Sequence of chain 1.A:
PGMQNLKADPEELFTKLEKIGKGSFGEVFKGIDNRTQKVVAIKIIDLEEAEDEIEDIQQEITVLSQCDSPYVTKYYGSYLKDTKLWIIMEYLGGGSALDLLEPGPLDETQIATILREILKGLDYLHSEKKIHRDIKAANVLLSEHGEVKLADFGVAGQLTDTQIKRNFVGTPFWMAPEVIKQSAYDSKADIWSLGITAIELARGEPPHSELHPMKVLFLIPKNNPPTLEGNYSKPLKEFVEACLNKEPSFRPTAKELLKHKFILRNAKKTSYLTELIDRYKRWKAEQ

This small molecule binds to this protein.
Small molecule (SMILES): CN[C@@H]1C[C@H]2O[C@@](C)([C@@H]1OC)n1c3ccccc3c3c4c(c5c6ccccc6n2c5c31)C(=O)NC4

Binding-site contacts:
Ligand atom C9 contacts residue LEU158 of chain 1.A at 3.9 Å (hydrophobic).
Ligand atom C26 contacts residue LYS39 of chain 1.A at 3.6 Å.
Ligand atom O5 contacts residue TYR108 of chain 1.A at 3.4 Å.
Ligand atom O5 contacts residue LEU109 of chain 1.A at 2.6 Å (h-bond).
Ligand atom C8 contacts residue LEU158 of chain 1.A at 3.6 Å (hydrophobic).
Ligand atom C3 contacts residue LEU109 of chain 1.A at 3.6 Å (hydrophobic).
Ligand atom C25 contacts residue GLY38 of chain 1.A at 3.8 Å.
Ligand atom N1 contacts residue LEU158 of chain 1.A at 3.9 Å.
Ligand atom C3 contacts residue TYR108 of chain 1.A at 3.9 Å (hydrophobic).
Ligand atom N1 contacts residue ALA58 of chain 1.A at 3.8 Å.
Ligand atom O4 contacts residue GLY38 of chain 1.A at 3.3 Å.
Ligand atom C14 contacts residue ASP169 of chain 1.A at 3.5 Å.
Ligand atom C4 contacts residue LEU109 of chain 1.A at 3.3 Å (hydrophobic).
Ligand atom C4 contacts residue TYR108 of chain 1.A at 3.8 Å (hydrophobic).
Ligand atom C16 contacts residue PHE42 of chain 1.A at 3.7 Å (hydrophobic).
Ligand atom C27 contacts residue ASN156 of chain 1.A at 3.6 Å.
Ligand atom C10 contacts residue LEU158 of chain 1.A at 3.6 Å (hydrophobic).
Ligand atom C13 contacts residue MET106 of chain 1.A at 3.8 Å (hydrophobic).
Ligand atom N1 contacts residue GLU107 of chain 1.A at 2.7 Å (salt-bridge).
Ligand atom C1 contacts residue ILE37 of chain 1.A at 3.5 Å (hydrophobic).
Ligand atom C15 contacts residue ASP169 of chain 1.A at 3.5 Å.
Ligand atom C27 contacts residue ALA155 of chain 1.A at 3.5 Å (hydrophobic).
Ligand atom C8 contacts residue LEU109 of chain 1.A at 3.8 Å (hydrophobic).
Ligand atom C5 contacts residue ILE37 of chain 1.A at 4.0 Å (hydrophobic).
Ligand atom C20 contacts residue ILE37 of chain 1.A at 4.1 Å (hydrophobic).
Ligand atom C26 contacts residue VAL45 of chain 1.A at 3.9 Å (hydrophobic).
Ligand atom C16 contacts residue ASP169 of chain 1.A at 4.0 Å.
Ligand atom C14 contacts residue LYS60 of chain 1.A at 4.1 Å.
Ligand atom C8 contacts residue ALA58 of chain 1.A at 3.9 Å (hydrophobic).
Ligand atom O5 contacts residue GLU107 of chain 1.A at 3.7 Å.
Ligand atom C6 contacts residue LEU158 of chain 1.A at 3.8 Å (hydrophobic).
Ligand atom C25 contacts residue ILE37 of chain 1.A at 3.8 Å (hydrophobic).
Ligand atom C7 contacts residue LEU158 of chain 1.A at 3.4 Å (hydrophobic).
Ligand atom C9 contacts residue GLU107 of chain 1.A at 3.7 Å.
Ligand atom C15 contacts residue LYS60 of chain 1.A at 3.9 Å.
Ligand atom C13 contacts residue ASP169 of chain 1.A at 4.0 Å.
Ligand atom C14 contacts residue GLU77 of chain 1.A at 3.9 Å.
Ligand atom C26 contacts residue PHE42 of chain 1.A at 3.5 Å (hydrophobic).
Ligand atom C8 contacts residue GLU107 of chain 1.A at 3.5 Å.
Ligand atom N2 contacts residue VAL45 of chain 1.A at 4.1 Å.